Sequence of chain 1.B:
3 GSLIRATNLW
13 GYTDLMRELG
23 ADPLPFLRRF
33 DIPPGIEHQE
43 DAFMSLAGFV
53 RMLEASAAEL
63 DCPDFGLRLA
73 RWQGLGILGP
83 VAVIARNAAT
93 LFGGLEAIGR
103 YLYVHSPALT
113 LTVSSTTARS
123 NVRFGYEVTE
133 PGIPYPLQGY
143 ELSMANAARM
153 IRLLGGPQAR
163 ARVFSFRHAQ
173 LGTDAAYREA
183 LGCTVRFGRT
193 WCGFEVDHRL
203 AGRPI

The small molecule below binds the protein below.
Small molecule (SMILES): O=C(CCC(F)(F)F)N1CCC(c2ccc(F)cc2)CC1

Binding-site contacts:
Ligand atom C4 contacts residue TYR128 of chain 1.B at 3.6 Å (hydrophobic).
Ligand atom C5 contacts residue TYR128 of chain 1.B at 3.8 Å (hydrophobic).
Ligand atom F1 contacts residue LEU113 of chain 1.B at 3.4 Å.
Ligand atom F3 contacts residue PHE51 of chain 1.B at 3.5 Å.
Ligand atom F2 contacts residue TYR128 of chain 1.B at 3.4 Å.
Ligand atom O1 contacts residue ASN148 of chain 1.B at 3.0 Å (h-bond).
Ligand atom C7 contacts residue TYR128 of chain 1.B at 3.9 Å (hydrophobic).
Ligand atom C13 contacts residue SER145 of chain 1.B at 3.2 Å.
Ligand atom C10 contacts residue ILE100 of chain 1.B at 3.9 Å (hydrophobic).
Ligand atom C11 contacts residue MET152 of chain 1.B at 3.8 Å (hydrophobic).
Ligand atom C11 contacts residue ILE100 of chain 1.B at 3.8 Å (hydrophobic).
Ligand atom C13 contacts residue ASN10 of chain 1.B at 3.2 Å.
Ligand atom C1 contacts residue ILE79 of chain 1.B at 3.9 Å (hydrophobic).
Ligand atom C2 contacts residue SER145 of chain 1.B at 3.6 Å.
Ligand atom O1 contacts residue SER145 of chain 1.B at 3.6 Å.
Ligand atom C5 contacts residue LEU111 of chain 1.B at 3.7 Å (hydrophobic).
Ligand atom C2 contacts residue MET152 of chain 1.B at 3.8 Å (hydrophobic).
Ligand atom C9 contacts residue LEU113 of chain 1.B at 3.8 Å (hydrophobic).
Ligand atom F3 contacts residue GLY141 of chain 1.B at 3.3 Å.
Ligand atom N1 contacts residue ASN10 of chain 1.B at 3.8 Å.
Ligand atom F4 contacts residue LEU48 of chain 1.B at 3.5 Å.
Ligand atom C15 contacts residue SER145 of chain 1.B at 3.7 Å.
Ligand atom F2 contacts residue SER145 of chain 1.B at 3.1 Å.
Ligand atom C14 contacts residue GLY141 of chain 1.B at 3.8 Å.
Ligand atom C12 contacts residue ASN10 of chain 1.B at 3.3 Å.
Ligand atom F2 contacts residue GLY141 of chain 1.B at 3.5 Å.
Ligand atom C2 contacts residue ASN148 of chain 1.B at 3.8 Å.
Ligand atom C8 contacts residue LEU113 of chain 1.B at 3.8 Å (hydrophobic).
Ligand atom C14 contacts residue SER145 of chain 1.B at 3.2 Å.
Ligand atom O1 contacts residue ASN10 of chain 1.B at 3.2 Å (h-bond).
Ligand atom C13 contacts residue TYR128 of chain 1.B at 3.6 Å (hydrophobic).
Ligand atom F4 contacts residue ILE6 of chain 1.B at 3.2 Å.
Ligand atom F3 contacts residue VAL52 of chain 1.B at 3.7 Å.
Ligand atom C15 contacts residue GLY141 of chain 1.B at 3.8 Å.
Ligand atom F1 contacts residue PHE196 of chain 1.B at 3.2 Å.
Ligand atom C12 contacts residue SER145 of chain 1.B at 3.5 Å.
Ligand atom C14 contacts residue ASN10 of chain 1.B at 3.8 Å.
Ligand atom O1 contacts residue LEU144 of chain 1.B at 3.7 Å.
Ligand atom C1 contacts residue ASN148 of chain 1.B at 3.7 Å.
Ligand atom C1 contacts residue MET152 of chain 1.B at 3.9 Å (hydrophobic).